Sequence of chain 1.A:
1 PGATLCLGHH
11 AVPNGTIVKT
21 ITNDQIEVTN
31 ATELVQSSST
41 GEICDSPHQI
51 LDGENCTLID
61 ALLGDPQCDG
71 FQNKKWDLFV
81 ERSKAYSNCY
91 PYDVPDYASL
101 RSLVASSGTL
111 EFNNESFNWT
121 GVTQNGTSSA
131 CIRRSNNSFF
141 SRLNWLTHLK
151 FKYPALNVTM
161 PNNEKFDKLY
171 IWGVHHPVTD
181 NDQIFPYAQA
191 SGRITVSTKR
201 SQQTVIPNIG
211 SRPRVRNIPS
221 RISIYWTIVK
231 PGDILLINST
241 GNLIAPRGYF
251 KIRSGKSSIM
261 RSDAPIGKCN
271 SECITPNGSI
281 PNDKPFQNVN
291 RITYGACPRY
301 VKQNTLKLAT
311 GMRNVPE

Sequence of chain 3.A:
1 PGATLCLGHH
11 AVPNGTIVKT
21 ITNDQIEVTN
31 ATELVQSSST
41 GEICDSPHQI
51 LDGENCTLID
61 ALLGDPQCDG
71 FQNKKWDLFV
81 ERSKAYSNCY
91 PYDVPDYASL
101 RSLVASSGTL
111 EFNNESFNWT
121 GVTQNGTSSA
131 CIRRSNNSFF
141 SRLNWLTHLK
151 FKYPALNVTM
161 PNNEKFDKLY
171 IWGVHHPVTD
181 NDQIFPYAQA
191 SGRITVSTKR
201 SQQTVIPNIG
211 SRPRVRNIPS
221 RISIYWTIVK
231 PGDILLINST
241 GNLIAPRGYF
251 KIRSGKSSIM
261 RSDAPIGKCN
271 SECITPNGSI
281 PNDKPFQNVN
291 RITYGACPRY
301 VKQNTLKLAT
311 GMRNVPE

This small molecule binds to this protein.
Small molecule (SMILES): CC(=O)N[C@H]1[C@H](O[C@H]2[C@H](O)[C@@H](NC(C)=O)CO[C@@H]2CO)O[C@H](CO)[C@@H](O[C@@H]2O[C@H](CO)[C@@H](O)[C@H](O)[C@@H]2O)[C@@H]1O

Binding-site contacts:
Ligand atom C5 contacts residue ASN217 of chain 1.A at 3.4 Å.
Ligand atom C3 contacts residue SER211 of chain 1.A at 4.2 Å.
Ligand atom C1 contacts residue ARG214 of chain 1.A at 4.0 Å.
Ligand atom C5 contacts residue ASN157 of chain 3.A at 3.6 Å.
Ligand atom O5 contacts residue LEU236 of chain 3.A at 4.5 Å.
Ligand atom O6 contacts residue ARG214 of chain 1.A at 4.2 Å.
Ligand atom O5 contacts residue ARG214 of chain 1.A at 3.8 Å.
Ligand atom C2 contacts residue ARG214 of chain 1.A at 4.1 Å.
Ligand atom O5 contacts residue ASN157 of chain 3.A at 2.3 Å (h-bond).
Ligand atom N2 contacts residue ASN157 of chain 3.A at 3.0 Å (h-bond).
Ligand atom C8 contacts residue THR159 of chain 3.A at 4.3 Å.
Ligand atom C8 contacts residue SER211 of chain 1.A at 3.6 Å.
Ligand atom C8 contacts residue ILE234 of chain 3.A at 4.1 Å (hydrophobic).
Ligand atom C5 contacts residue ARG214 of chain 1.A at 4.4 Å.
Ligand atom O5 contacts residue ASN217 of chain 1.A at 3.7 Å.
Ligand atom C3 contacts residue ARG214 of chain 1.A at 4.0 Å.
Ligand atom O5 contacts residue ARG214 of chain 1.A at 3.9 Å.
Ligand atom C7 contacts residue SER211 of chain 1.A at 3.9 Å.
Ligand atom O4 contacts residue ARG214 of chain 1.A at 4.3 Å.
Ligand atom C1 contacts residue ASN157 of chain 3.A at 1.4 Å.
Ligand atom C7 contacts residue ASN157 of chain 3.A at 4.0 Å.
Ligand atom C6 contacts residue ASN217 of chain 1.A at 3.6 Å.
Ligand atom O7 contacts residue ARG212 of chain 1.A at 4.1 Å.
Ligand atom C1 contacts residue ARG214 of chain 1.A at 4.3 Å.
Ligand atom C2 contacts residue SER211 of chain 1.A at 4.4 Å.
Ligand atom C3 contacts residue ASN157 of chain 3.A at 3.8 Å.
Ligand atom C8 contacts residue THR179 of chain 1.A at 3.4 Å.
Ligand atom C7 contacts residue ARG214 of chain 1.A at 4.3 Å.
Ligand atom C2 contacts residue ASN157 of chain 3.A at 2.5 Å.
Ligand atom C1 contacts residue ASN217 of chain 1.A at 4.4 Å.
Ligand atom O3 contacts residue ARG214 of chain 1.A at 3.2 Å.
Ligand atom O3 contacts residue SER211 of chain 1.A at 4.5 Å.
Ligand atom O7 contacts residue ASN157 of chain 3.A at 4.4 Å.
Ligand atom N2 contacts residue SER211 of chain 1.A at 3.5 Å (h-bond).
Ligand atom C4 contacts residue ARG214 of chain 1.A at 3.8 Å.
Ligand atom O7 contacts residue PRO213 of chain 1.A at 3.6 Å.
Ligand atom C6 contacts residue THR159 of chain 3.A at 4.2 Å.
Ligand atom O7 contacts residue ARG214 of chain 1.A at 3.2 Å (salt-bridge).
Ligand atom C4 contacts residue ASN157 of chain 3.A at 4.2 Å.